Binding-site contacts:
Ligand atom O5 contacts residue ASN155 of chain 1.B at 3.3 Å.
Ligand atom C5 contacts residue ASN131 of chain 1.B at 3.6 Å.
Ligand atom C5 contacts residue ASN155 of chain 1.B at 3.4 Å.
Ligand atom C8 contacts residue ASN178 of chain 1.B at 3.5 Å.
Ligand atom N2 contacts residue ASN131 of chain 1.B at 3.0 Å (h-bond).
Ligand atom O6 contacts residue ASN178 of chain 1.B at 4.4 Å.
Ligand atom O7 contacts residue LEU107 of chain 1.B at 3.6 Å.
Ligand atom C1 contacts residue ASN131 of chain 1.B at 1.4 Å.
Ligand atom C7 contacts residue ASN131 of chain 1.B at 3.8 Å.
Ligand atom C3 contacts residue ASN131 of chain 1.B at 3.8 Å.
Ligand atom C1 contacts residue ASN155 of chain 1.B at 3.5 Å.
Ligand atom C2 contacts residue ASN131 of chain 1.B at 2.4 Å.
Ligand atom C4 contacts residue ASN131 of chain 1.B at 4.1 Å.
Ligand atom N2 contacts residue LEU107 of chain 1.B at 4.3 Å.
Ligand atom C7 contacts residue LEU107 of chain 1.B at 3.7 Å (hydrophobic).
Ligand atom C6 contacts residue ASN155 of chain 1.B at 3.5 Å.
Ligand atom C8 contacts residue LEU107 of chain 1.B at 4.0 Å (hydrophobic).
Ligand atom O7 contacts residue ASN131 of chain 1.B at 4.2 Å.
Ligand atom O5 contacts residue ASN131 of chain 1.B at 2.2 Å (h-bond).
Ligand atom C6 contacts residue ASN178 of chain 1.B at 3.6 Å.

Sequence of chain 1.B:
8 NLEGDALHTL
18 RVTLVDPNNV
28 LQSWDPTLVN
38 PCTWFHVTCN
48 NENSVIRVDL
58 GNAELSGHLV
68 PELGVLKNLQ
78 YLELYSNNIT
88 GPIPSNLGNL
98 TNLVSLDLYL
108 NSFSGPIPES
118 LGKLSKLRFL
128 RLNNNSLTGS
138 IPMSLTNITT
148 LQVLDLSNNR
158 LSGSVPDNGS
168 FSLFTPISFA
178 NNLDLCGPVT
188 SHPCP

A small-molecule ligand and the protein it binds are described below.
Small molecule (SMILES): CC(=O)N[C@H]1[C@@H](O[C@H]2[C@H](O)[C@@H](NC(C)=O)CO[C@@H]2CO)O[C@H](CO)[C@@H](O)[C@@H]1O